This protein binds this small molecule.
Small molecule (SMILES): CC(=O)N[C@@H]1[C@@H](O)[C@H](O)[C@@H](CO)O[C@H]1O

Sequence of chain 8.A:
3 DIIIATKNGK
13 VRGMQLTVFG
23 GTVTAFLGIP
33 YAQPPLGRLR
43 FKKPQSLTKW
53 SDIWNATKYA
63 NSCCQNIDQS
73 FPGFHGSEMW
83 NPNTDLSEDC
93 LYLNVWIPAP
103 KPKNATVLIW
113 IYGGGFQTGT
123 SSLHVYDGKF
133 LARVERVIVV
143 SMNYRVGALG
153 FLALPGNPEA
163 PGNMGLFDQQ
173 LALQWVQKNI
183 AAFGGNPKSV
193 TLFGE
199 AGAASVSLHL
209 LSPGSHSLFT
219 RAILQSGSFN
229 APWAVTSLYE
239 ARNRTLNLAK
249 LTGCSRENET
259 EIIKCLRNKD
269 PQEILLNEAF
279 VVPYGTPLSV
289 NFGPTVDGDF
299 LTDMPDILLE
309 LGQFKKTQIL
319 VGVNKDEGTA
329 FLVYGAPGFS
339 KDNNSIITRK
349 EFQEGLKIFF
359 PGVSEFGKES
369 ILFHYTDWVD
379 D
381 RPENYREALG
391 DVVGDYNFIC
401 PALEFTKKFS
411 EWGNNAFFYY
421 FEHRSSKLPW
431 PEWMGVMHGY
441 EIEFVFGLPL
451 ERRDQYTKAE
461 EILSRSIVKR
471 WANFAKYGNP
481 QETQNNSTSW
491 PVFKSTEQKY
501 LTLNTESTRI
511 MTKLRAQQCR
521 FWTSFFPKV

Binding-site contacts:
Ligand atom O6 contacts residue THR258 of chain 8.A at 3.7 Å.
Ligand atom O7 contacts residue ASN256 of chain 8.A at 3.1 Å (h-bond).
Ligand atom O5 contacts residue ASN256 of chain 8.A at 3.6 Å (h-bond).
Ligand atom C8 contacts residue ASN256 of chain 8.A at 3.9 Å.
Ligand atom C7 contacts residue ASN256 of chain 8.A at 3.1 Å.
Ligand atom N2 contacts residue ASN256 of chain 8.A at 3.1 Å (h-bond).
Ligand atom C1 contacts residue ASN256 of chain 8.A at 2.5 Å.
Ligand atom O6 contacts residue GLU259 of chain 8.A at 4.1 Å.
Ligand atom C2 contacts residue ASN256 of chain 8.A at 3.3 Å.